Sequence of chain 1.B:
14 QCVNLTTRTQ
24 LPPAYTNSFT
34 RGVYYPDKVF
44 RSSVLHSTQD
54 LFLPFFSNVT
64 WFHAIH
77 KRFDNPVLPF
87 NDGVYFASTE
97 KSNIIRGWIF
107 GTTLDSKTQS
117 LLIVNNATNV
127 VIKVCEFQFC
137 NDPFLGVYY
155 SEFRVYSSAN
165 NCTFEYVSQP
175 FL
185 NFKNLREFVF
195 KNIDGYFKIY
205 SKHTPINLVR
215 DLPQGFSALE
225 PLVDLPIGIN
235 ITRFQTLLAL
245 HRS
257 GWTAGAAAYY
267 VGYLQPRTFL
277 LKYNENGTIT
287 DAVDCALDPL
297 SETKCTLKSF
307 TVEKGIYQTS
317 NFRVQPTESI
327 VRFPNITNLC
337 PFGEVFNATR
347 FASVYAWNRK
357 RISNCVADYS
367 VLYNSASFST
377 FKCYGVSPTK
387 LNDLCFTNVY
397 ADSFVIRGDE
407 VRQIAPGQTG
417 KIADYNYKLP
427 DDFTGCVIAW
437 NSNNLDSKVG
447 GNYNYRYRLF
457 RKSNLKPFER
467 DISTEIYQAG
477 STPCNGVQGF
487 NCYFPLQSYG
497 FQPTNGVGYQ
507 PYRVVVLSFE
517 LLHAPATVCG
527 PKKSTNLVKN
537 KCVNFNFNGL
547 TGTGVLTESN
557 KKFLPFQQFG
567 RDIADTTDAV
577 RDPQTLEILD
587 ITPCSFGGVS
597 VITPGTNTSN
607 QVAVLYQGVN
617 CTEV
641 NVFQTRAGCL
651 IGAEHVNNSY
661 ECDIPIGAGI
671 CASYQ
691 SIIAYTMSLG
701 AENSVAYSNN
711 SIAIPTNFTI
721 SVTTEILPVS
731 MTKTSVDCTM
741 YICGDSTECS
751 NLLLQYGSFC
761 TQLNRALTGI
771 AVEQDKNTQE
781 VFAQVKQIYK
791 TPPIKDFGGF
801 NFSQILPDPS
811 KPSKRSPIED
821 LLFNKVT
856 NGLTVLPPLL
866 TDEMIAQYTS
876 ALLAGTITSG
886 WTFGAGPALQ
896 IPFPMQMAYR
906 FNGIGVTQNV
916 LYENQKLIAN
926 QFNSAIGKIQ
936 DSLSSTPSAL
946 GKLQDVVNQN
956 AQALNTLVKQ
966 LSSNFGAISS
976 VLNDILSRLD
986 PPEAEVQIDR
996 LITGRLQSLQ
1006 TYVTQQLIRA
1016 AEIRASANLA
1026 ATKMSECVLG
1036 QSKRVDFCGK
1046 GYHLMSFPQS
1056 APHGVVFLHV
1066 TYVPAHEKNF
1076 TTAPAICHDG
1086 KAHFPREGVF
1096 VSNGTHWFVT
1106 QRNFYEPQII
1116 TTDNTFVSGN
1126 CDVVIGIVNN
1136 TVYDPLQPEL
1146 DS

A small-molecule ligand and the protein it binds are described below.
Small molecule (SMILES): CC(=O)N[C@@H]1[C@@H](O)[C@H](O)[C@@H](CO)O[C@H]1O

Binding-site contacts:
Ligand atom C7 contacts residue ASN61 of chain 1.B at 3.3 Å.
Ligand atom C5 contacts residue TYR28 of chain 1.B at 3.6 Å (hydrophobic).
Ligand atom C6 contacts residue TYR28 of chain 1.B at 3.7 Å (hydrophobic).
Ligand atom C5 contacts residue ASN61 of chain 1.B at 3.7 Å.
Ligand atom O5 contacts residue ASN61 of chain 1.B at 2.4 Å (h-bond).
Ligand atom C1 contacts residue TYR28 of chain 1.B at 3.7 Å (hydrophobic).
Ligand atom C3 contacts residue ASN61 of chain 1.B at 3.8 Å.
Ligand atom C2 contacts residue ASN61 of chain 1.B at 2.5 Å.
Ligand atom C4 contacts residue ASN61 of chain 1.B at 4.2 Å.
Ligand atom O7 contacts residue ASN61 of chain 1.B at 3.3 Å (h-bond).
Ligand atom C8 contacts residue ASN61 of chain 1.B at 3.9 Å.
Ligand atom N2 contacts residue ASN61 of chain 1.B at 2.9 Å (h-bond).
Ligand atom O5 contacts residue TYR28 of chain 1.B at 3.7 Å.
Ligand atom C1 contacts residue ASN61 of chain 1.B at 1.4 Å.
Ligand atom O6 contacts residue TYR28 of chain 1.B at 3.3 Å.